Sequence of chain 1.D:
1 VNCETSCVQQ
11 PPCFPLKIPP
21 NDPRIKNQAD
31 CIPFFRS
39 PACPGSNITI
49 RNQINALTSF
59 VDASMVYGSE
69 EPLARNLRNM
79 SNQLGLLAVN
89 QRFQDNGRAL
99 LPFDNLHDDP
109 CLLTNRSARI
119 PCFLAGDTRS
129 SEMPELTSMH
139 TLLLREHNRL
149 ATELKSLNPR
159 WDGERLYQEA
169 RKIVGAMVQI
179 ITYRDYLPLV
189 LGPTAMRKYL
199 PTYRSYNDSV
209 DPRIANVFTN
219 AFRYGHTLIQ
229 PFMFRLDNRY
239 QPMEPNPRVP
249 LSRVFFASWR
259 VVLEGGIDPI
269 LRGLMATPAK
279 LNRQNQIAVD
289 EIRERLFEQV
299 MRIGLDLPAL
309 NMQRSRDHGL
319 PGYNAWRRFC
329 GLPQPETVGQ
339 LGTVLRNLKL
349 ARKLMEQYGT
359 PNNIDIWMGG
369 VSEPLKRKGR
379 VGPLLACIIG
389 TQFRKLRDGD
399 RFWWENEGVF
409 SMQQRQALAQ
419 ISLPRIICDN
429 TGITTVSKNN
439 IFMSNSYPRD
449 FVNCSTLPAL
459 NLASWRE

The protein below binds the small molecule below.
Small molecule (SMILES): CC(=O)N[C@@H]1[C@@H](O)[C@H](O)[C@@H](CO)O[C@H]1O

Binding-site contacts:
Ligand atom C1 contacts residue ASN77 of chain 1.D at 1.4 Å.
Ligand atom C8 contacts residue ALA86 of chain 1.D at 3.6 Å (hydrophobic).
Ligand atom C6 contacts residue LEU84 of chain 1.D at 4.4 Å (hydrophobic).
Ligand atom N2 contacts residue GLN89 of chain 1.D at 3.5 Å (h-bond).
Ligand atom C7 contacts residue ASN77 of chain 1.D at 3.1 Å.
Ligand atom O6 contacts residue ASN80 of chain 1.D at 4.1 Å.
Ligand atom O7 contacts residue VAL87 of chain 1.D at 2.9 Å (h-bond).
Ligand atom C8 contacts residue GLN89 of chain 1.D at 3.4 Å.
Ligand atom C1 contacts residue ASN80 of chain 1.D at 3.6 Å.
Ligand atom C7 contacts residue GLN89 of chain 1.D at 3.4 Å.
Ligand atom O7 contacts residue ASN77 of chain 1.D at 3.0 Å (h-bond).
Ligand atom O7 contacts residue LEU85 of chain 1.D at 4.1 Å.
Ligand atom C7 contacts residue ALA86 of chain 1.D at 4.0 Å (hydrophobic).
Ligand atom N2 contacts residue ASN77 of chain 1.D at 2.9 Å (h-bond).
Ligand atom O6 contacts residue LEU82 of chain 1.D at 3.4 Å.
Ligand atom C8 contacts residue ASN77 of chain 1.D at 4.4 Å.
Ligand atom C5 contacts residue ASN80 of chain 1.D at 4.0 Å.
Ligand atom C3 contacts residue ASN77 of chain 1.D at 3.8 Å.
Ligand atom C2 contacts residue GLN89 of chain 1.D at 4.3 Å.
Ligand atom C3 contacts residue GLN89 of chain 1.D at 4.5 Å.
Ligand atom C7 contacts residue VAL87 of chain 1.D at 3.7 Å (hydrophobic).
Ligand atom C8 contacts residue VAL87 of chain 1.D at 3.9 Å (hydrophobic).
Ligand atom C2 contacts residue ASN77 of chain 1.D at 2.4 Å.
Ligand atom O5 contacts residue ASN80 of chain 1.D at 3.5 Å (h-bond).
Ligand atom O7 contacts residue GLN89 of chain 1.D at 3.9 Å.
Ligand atom O5 contacts residue LEU84 of chain 1.D at 3.9 Å.
Ligand atom C4 contacts residue ASN77 of chain 1.D at 4.2 Å.
Ligand atom O3 contacts residue GLN89 of chain 1.D at 3.4 Å (h-bond).
Ligand atom C5 contacts residue ASN77 of chain 1.D at 3.7 Å.
Ligand atom O7 contacts residue ALA86 of chain 1.D at 3.2 Å.
Ligand atom O6 contacts residue LEU84 of chain 1.D at 3.5 Å.
Ligand atom O5 contacts residue ASN77 of chain 1.D at 2.3 Å (h-bond).